Sequence of chain 1.DB:
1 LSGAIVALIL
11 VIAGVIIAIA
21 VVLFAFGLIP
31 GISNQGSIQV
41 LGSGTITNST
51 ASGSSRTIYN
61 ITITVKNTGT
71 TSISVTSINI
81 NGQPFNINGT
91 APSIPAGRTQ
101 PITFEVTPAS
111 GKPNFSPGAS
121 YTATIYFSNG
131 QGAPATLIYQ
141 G

This small molecule binds to this protein.
Small molecule (SMILES): CC(=O)N[C@H]1[C@H](O[C@H]2[C@H](O)[C@@H](NC(C)=O)CO[C@@H]2CO)O[C@H](CO)[C@@H](O)[C@@H]1O

Binding-site contacts:
Ligand atom C6 contacts residue GLU105 of chain 1.DB at 3.3 Å.
Ligand atom O7 contacts residue ASN60 of chain 1.DB at 4.2 Å.
Ligand atom O6 contacts residue GLU105 of chain 1.DB at 2.7 Å (salt-bridge).
Ligand atom C4 contacts residue ASN60 of chain 1.DB at 4.3 Å.
Ligand atom C7 contacts residue ASN60 of chain 1.DB at 3.3 Å.
Ligand atom C1 contacts residue THR103 of chain 1.DB at 4.5 Å.
Ligand atom C8 contacts residue SER49 of chain 1.DB at 3.5 Å.
Ligand atom O7 contacts residue ASN48 of chain 1.DB at 4.4 Å.
Ligand atom O7 contacts residue THR47 of chain 1.DB at 4.2 Å.
Ligand atom C5 contacts residue GLU105 of chain 1.DB at 2.8 Å.
Ligand atom C8 contacts residue ASN60 of chain 1.DB at 3.6 Å.
Ligand atom O5 contacts residue THR103 of chain 1.DB at 3.8 Å.
Ligand atom C2 contacts residue ASN60 of chain 1.DB at 2.5 Å.
Ligand atom N2 contacts residue ASN60 of chain 1.DB at 2.8 Å (h-bond).
Ligand atom C1 contacts residue GLU105 of chain 1.DB at 3.2 Å.
Ligand atom O5 contacts residue ASN60 of chain 1.DB at 2.4 Å (h-bond).
Ligand atom C5 contacts residue ASN60 of chain 1.DB at 3.7 Å.
Ligand atom C4 contacts residue GLU105 of chain 1.DB at 4.2 Å.
Ligand atom C3 contacts residue ASN60 of chain 1.DB at 3.8 Å.
Ligand atom C1 contacts residue ASN60 of chain 1.DB at 1.4 Å.
Ligand atom O5 contacts residue GLU105 of chain 1.DB at 2.7 Å (salt-bridge).